This protein binds this small molecule.
Small molecule (SMILES): N[C@@H](CC1CCCCC1)[C@@H](O)CC(=O)O

Binding-site contacts:
Ligand atom CA contacts residue PLM1 of chain 1.Y at 3.8 Å.
Ligand atom CE2 contacts residue PLM1 of chain 1.Y at 3.6 Å.
Ligand atom CE1 contacts residue TRP570 of chain 1.A at 3.9 Å (hydrophobic).
Ligand atom CZ contacts residue CHS1 of chain 1.K at 3.6 Å.
Ligand atom N contacts residue PLM1 of chain 1.Y at 2.4 Å (h-bond).
Ligand atom CG contacts residue CHS1 of chain 1.K at 4.4 Å.
Ligand atom CD1 contacts residue TRP570 of chain 1.A at 3.3 Å (hydrophobic).
Ligand atom CG contacts residue PLM1 of chain 1.Y at 4.4 Å.
Ligand atom CE1 contacts residue PLM1 of chain 1.Y at 4.3 Å.
Ligand atom CD2 contacts residue CHS1 of chain 1.K at 3.6 Å.
Ligand atom OXT contacts residue TYR239 of chain 1.A at 4.0 Å.
Ligand atom O contacts residue TYR239 of chain 1.A at 3.9 Å.
Ligand atom O contacts residue TYR616 of chain 1.B at 4.5 Å.
Ligand atom CE1 contacts residue CHS1 of chain 1.K at 4.2 Å.
Ligand atom CM contacts residue PLM1 of chain 1.Y at 3.8 Å.
Ligand atom C contacts residue TYR239 of chain 1.A at 4.0 Å (hydrophobic).
Ligand atom CE2 contacts residue CHS1 of chain 1.K at 4.1 Å.
Ligand atom CE1 contacts residue LEU609 of chain 1.B at 4.1 Å (hydrophobic).
Ligand atom CA contacts residue CHS1 of chain 1.K at 4.3 Å.
Ligand atom CZ contacts residue PLM1 of chain 1.Y at 4.2 Å.
Ligand atom CH contacts residue CHS1 of chain 1.K at 4.4 Å.
Ligand atom CH contacts residue PLM1 of chain 1.Y at 4.4 Å.
Ligand atom N contacts residue PHE629 of chain 1.B at 4.3 Å.
Ligand atom CD1 contacts residue CHS1 of chain 1.K at 4.2 Å.
Ligand atom CD2 contacts residue PLM1 of chain 1.Y at 4.3 Å.

Sequence of chain 1.A:
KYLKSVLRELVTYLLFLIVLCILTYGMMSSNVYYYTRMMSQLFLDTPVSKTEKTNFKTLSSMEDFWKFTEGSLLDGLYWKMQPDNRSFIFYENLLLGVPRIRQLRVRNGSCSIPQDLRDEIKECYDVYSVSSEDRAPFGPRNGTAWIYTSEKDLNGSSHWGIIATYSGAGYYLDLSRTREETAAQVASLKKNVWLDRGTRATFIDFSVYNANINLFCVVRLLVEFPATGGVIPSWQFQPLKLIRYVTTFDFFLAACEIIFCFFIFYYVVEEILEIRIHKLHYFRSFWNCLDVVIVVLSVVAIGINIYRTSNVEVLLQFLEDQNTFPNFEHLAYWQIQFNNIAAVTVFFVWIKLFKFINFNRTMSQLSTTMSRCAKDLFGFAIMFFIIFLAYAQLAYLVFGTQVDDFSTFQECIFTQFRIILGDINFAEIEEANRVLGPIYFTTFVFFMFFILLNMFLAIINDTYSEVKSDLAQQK

Sequence of chain 1.B:
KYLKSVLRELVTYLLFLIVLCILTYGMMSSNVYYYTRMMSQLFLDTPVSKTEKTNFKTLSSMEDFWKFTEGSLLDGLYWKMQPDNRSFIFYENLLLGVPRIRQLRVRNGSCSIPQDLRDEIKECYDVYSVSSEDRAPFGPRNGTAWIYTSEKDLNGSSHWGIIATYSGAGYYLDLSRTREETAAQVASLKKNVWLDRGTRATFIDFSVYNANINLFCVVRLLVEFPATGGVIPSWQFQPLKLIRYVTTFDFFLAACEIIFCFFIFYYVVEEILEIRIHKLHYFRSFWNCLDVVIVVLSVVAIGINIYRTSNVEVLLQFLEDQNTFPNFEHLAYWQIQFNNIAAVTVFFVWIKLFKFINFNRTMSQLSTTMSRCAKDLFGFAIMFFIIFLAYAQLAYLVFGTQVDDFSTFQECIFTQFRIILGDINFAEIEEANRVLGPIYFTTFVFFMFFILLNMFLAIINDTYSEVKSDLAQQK